This small molecule binds to this protein.
Small molecule (SMILES): NC(=O)c1ccc2nc(-c3ccc(Oc4cccc(O)c4)cc3)[nH]c2c1

Sequence of chain 2.A:
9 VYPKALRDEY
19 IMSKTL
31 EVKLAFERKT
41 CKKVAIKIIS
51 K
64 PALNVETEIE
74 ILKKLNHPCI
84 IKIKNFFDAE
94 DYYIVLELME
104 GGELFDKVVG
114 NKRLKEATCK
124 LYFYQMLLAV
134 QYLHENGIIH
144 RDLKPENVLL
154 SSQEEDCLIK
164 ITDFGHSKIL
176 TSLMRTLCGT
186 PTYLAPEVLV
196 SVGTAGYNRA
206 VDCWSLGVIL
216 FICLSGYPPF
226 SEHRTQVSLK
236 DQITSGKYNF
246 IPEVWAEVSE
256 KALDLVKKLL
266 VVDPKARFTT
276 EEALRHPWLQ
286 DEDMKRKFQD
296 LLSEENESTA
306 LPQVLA

Binding-site contacts:
Ligand atom C1 contacts residue THR165 of chain 2.A at 3.3 Å.
Ligand atom C7 contacts residue THR165 of chain 2.A at 4.2 Å.
Ligand atom C1 contacts residue LYS47 of chain 2.A at 3.6 Å.
Ligand atom C11 contacts residue MET102 of chain 2.A at 3.0 Å (hydrophobic).
Ligand atom C20 contacts residue GLU103 of chain 2.A at 3.4 Å.
Ligand atom C16 contacts residue LEU24 of chain 2.A at 3.6 Å (hydrophobic).
Ligand atom OAB contacts residue ASP166 of chain 2.A at 3.2 Å (salt-bridge).
Ligand atom OAC contacts residue LEU101 of chain 2.A at 3.7 Å.
Ligand atom C19 contacts residue LEU101 of chain 2.A at 4.2 Å (hydrophobic).
Ligand atom C14 contacts residue LEU24 of chain 2.A at 3.9 Å (hydrophobic).
Ligand atom N1 contacts residue LYS47 of chain 2.A at 3.5 Å.
Ligand atom N3 contacts residue LEU152 of chain 2.A at 3.8 Å.
Ligand atom C17 contacts residue LEU24 of chain 2.A at 3.8 Å (hydrophobic).
Ligand atom N3 contacts residue GLU106 of chain 2.A at 3.4 Å (salt-bridge).
Ligand atom OAB contacts residue THR165 of chain 2.A at 2.6 Å (h-bond).
Ligand atom C20 contacts residue MET102 of chain 2.A at 4.0 Å (hydrophobic).
Ligand atom C3 contacts residue VAL32 of chain 2.A at 4.2 Å (hydrophobic).
Ligand atom C1 contacts residue ASP166 of chain 2.A at 3.9 Å.
Ligand atom C8 contacts residue LEU152 of chain 2.A at 4.1 Å (hydrophobic).
Ligand atom C2 contacts residue THR165 of chain 2.A at 3.5 Å.
Ligand atom C4 contacts residue LEU152 of chain 2.A at 3.9 Å (hydrophobic).
Ligand atom OAC contacts residue GLU103 of chain 2.A at 3.3 Å.
Ligand atom C5 contacts residue LEU152 of chain 2.A at 4.0 Å (hydrophobic).
Ligand atom C12 contacts residue GLY105 of chain 2.A at 3.5 Å.
Ligand atom C10 contacts residue GLY105 of chain 2.A at 3.8 Å.
Ligand atom C10 contacts residue MET102 of chain 2.A at 3.1 Å (hydrophobic).
Ligand atom C19 contacts residue GLU103 of chain 2.A at 4.0 Å.
Ligand atom C8 contacts residue LEU99 of chain 2.A at 3.8 Å (hydrophobic).
Ligand atom C11 contacts residue GLY105 of chain 2.A at 3.5 Å.
Ligand atom C8 contacts residue THR165 of chain 2.A at 3.2 Å.
Ligand atom O1 contacts residue GLY105 of chain 2.A at 4.0 Å.
Ligand atom N4 contacts residue LEU152 of chain 2.A at 3.9 Å.
Ligand atom C7 contacts residue LEU99 of chain 2.A at 4.2 Å (hydrophobic).
Ligand atom C13 contacts residue GLY105 of chain 2.A at 3.9 Å.
Ligand atom OAB contacts residue LYS47 of chain 2.A at 2.9 Å (salt-bridge).
Ligand atom C13 contacts residue LEU24 of chain 2.A at 3.9 Å (hydrophobic).
Ligand atom C7 contacts residue LEU152 of chain 2.A at 3.5 Å (hydrophobic).
Ligand atom N1 contacts residue ASP166 of chain 2.A at 3.4 Å (salt-bridge).
Ligand atom C6 contacts residue LEU152 of chain 2.A at 3.5 Å (hydrophobic).
Ligand atom C6 contacts residue VAL32 of chain 2.A at 4.2 Å (hydrophobic).